The protein below binds the small molecule below.
Small molecule (SMILES): Nc1ncnc2c1ncn2[C@H]1C[C@H](O)[C@@H](COP(=O)(O)O)O1

Sequence of chain 2.R:
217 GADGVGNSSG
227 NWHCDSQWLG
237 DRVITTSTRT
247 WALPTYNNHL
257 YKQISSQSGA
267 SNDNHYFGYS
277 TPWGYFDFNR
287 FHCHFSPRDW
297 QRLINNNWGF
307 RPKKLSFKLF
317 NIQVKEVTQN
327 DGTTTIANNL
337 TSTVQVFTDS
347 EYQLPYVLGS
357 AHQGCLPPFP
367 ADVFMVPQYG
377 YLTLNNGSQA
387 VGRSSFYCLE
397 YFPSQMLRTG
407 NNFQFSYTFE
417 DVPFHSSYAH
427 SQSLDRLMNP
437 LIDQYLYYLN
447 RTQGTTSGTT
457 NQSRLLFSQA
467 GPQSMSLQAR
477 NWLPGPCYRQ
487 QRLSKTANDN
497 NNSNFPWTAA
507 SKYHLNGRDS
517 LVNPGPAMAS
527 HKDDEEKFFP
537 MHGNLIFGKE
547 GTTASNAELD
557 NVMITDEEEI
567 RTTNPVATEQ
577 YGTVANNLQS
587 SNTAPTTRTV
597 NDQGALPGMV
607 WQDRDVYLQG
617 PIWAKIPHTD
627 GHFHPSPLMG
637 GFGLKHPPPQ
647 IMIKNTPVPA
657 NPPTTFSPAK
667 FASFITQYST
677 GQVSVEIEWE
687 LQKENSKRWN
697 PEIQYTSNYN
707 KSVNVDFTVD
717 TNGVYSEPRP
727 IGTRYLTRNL

Binding-site contacts:
Ligand atom N6 contacts residue GLY639 of chain 2.R at 2.9 Å (h-bond).
Ligand atom N6 contacts residue PRO633 of chain 2.R at 4.2 Å.
Ligand atom N9 contacts residue HIS630 of chain 2.R at 3.8 Å.
Ligand atom N6 contacts residue VAL418 of chain 2.R at 3.8 Å.
Ligand atom C2 contacts residue PRO631 of chain 2.R at 4.3 Å (hydrophobic).
Ligand atom N3 contacts residue PRO419 of chain 2.R at 4.2 Å.
Ligand atom C5 contacts residue PRO631 of chain 2.R at 4.1 Å (hydrophobic).
Ligand atom O2P contacts residue HIS628 of chain 2.R at 3.8 Å.
Ligand atom C5 contacts residue PRO419 of chain 2.R at 4.2 Å (hydrophobic).
Ligand atom C5 contacts residue SER632 of chain 2.R at 4.4 Å.
Ligand atom C6 contacts residue VAL418 of chain 2.R at 4.0 Å (hydrophobic).
Ligand atom N6 contacts residue PRO631 of chain 2.R at 3.8 Å.
Ligand atom N7 contacts residue SER632 of chain 2.R at 3.8 Å.
Ligand atom N1 contacts residue PRO419 of chain 2.R at 4.2 Å.
Ligand atom N6 contacts residue SER632 of chain 2.R at 4.0 Å.
Ligand atom N7 contacts residue HIS630 of chain 2.R at 3.6 Å.
Ligand atom C6 contacts residue GLY639 of chain 2.R at 3.8 Å.
Ligand atom C2 contacts residue GLY639 of chain 2.R at 3.9 Å.
Ligand atom C1' contacts residue HIS630 of chain 2.R at 3.8 Å.
Ligand atom N7 contacts residue ASP609 of chain 2.R at 4.1 Å.
Ligand atom O4' contacts residue PRO631 of chain 2.R at 4.1 Å.
Ligand atom O2P contacts residue PRO631 of chain 2.R at 3.8 Å.
Ligand atom O5' contacts residue PRO631 of chain 2.R at 4.0 Å.
Ligand atom O5' contacts residue PHE629 of chain 2.R at 3.9 Å.
Ligand atom C2 contacts residue PRO419 of chain 2.R at 4.2 Å (hydrophobic).
Ligand atom N1 contacts residue VAL418 of chain 2.R at 3.8 Å.
Ligand atom N9 contacts residue PRO419 of chain 2.R at 4.2 Å.
Ligand atom N6 contacts residue GLY637 of chain 2.R at 4.0 Å.
Ligand atom N6 contacts residue PHE638 of chain 2.R at 3.8 Å.
Ligand atom O2P contacts residue PHE629 of chain 2.R at 3.4 Å (h-bond).
Ligand atom C8 contacts residue ASP609 of chain 2.R at 4.4 Å.
Ligand atom C8 contacts residue HIS630 of chain 2.R at 3.1 Å.
Ligand atom C6 contacts residue PRO419 of chain 2.R at 4.3 Å (hydrophobic).
Ligand atom C4 contacts residue PRO419 of chain 2.R at 4.0 Å (hydrophobic).
Ligand atom O4' contacts residue HIS630 of chain 2.R at 4.2 Å.
Ligand atom C6 contacts residue PRO631 of chain 2.R at 3.6 Å (hydrophobic).
Ligand atom N1 contacts residue GLY639 of chain 2.R at 3.1 Å (h-bond).
Ligand atom N1 contacts residue PRO631 of chain 2.R at 3.8 Å.
Ligand atom C2' contacts residue PRO419 of chain 2.R at 4.0 Å (hydrophobic).
Ligand atom P contacts residue PHE629 of chain 2.R at 4.4 Å.